Binding-site contacts:
Ligand atom C7 contacts residue HIS137 of chain 1.A at 4.4 Å.
Ligand atom C8 contacts residue SER135 of chain 1.A at 3.9 Å.
Ligand atom C8 contacts residue HIS137 of chain 1.A at 3.9 Å.
Ligand atom N2 contacts residue SER135 of chain 1.A at 3.9 Å.
Ligand atom C2 contacts residue ASN133 of chain 1.A at 2.6 Å.
Ligand atom N2 contacts residue ASN133 of chain 1.A at 3.0 Å (h-bond).
Ligand atom C8 contacts residue ASN133 of chain 1.A at 4.3 Å.
Ligand atom C3 contacts residue ASN133 of chain 1.A at 3.8 Å.
Ligand atom C8 contacts residue SER134 of chain 1.A at 3.7 Å.
Ligand atom O5 contacts residue ASN133 of chain 1.A at 2.3 Å (h-bond).
Ligand atom O7 contacts residue HIS137 of chain 1.A at 4.1 Å.
Ligand atom C5 contacts residue ASN133 of chain 1.A at 3.6 Å.
Ligand atom C1 contacts residue ASN133 of chain 1.A at 1.4 Å.
Ligand atom C7 contacts residue SER135 of chain 1.A at 4.4 Å.
Ligand atom O5 contacts residue HIS137 of chain 1.A at 3.8 Å.
Ligand atom C5 contacts residue HIS137 of chain 1.A at 4.2 Å.
Ligand atom O7 contacts residue ASN133 of chain 1.A at 3.6 Å.
Ligand atom C7 contacts residue ASN133 of chain 1.A at 3.5 Å.
Ligand atom C1 contacts residue HIS137 of chain 1.A at 3.7 Å.
Ligand atom C4 contacts residue ASN133 of chain 1.A at 4.3 Å.
Ligand atom C7 contacts residue SER134 of chain 1.A at 4.5 Å.

Sequence of chain 1.A:
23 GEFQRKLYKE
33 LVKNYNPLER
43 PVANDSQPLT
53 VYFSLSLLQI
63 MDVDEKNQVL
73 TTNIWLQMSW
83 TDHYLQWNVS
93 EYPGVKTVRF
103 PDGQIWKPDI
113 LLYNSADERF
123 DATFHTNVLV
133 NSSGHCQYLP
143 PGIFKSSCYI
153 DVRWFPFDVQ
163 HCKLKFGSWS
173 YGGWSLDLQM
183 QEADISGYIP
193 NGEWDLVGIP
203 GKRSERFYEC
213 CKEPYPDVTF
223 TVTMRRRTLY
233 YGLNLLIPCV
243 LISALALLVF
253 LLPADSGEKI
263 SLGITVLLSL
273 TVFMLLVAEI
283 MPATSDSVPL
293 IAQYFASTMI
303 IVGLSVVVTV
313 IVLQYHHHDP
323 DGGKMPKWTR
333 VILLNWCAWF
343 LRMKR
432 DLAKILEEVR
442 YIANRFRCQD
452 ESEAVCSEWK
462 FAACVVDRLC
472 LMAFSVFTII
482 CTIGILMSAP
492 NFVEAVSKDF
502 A

A protein and the small-molecule ligand that binds it are described below.
Small molecule (SMILES): CC(=O)N[C@H]1[C@H](O[C@H]2[C@H](O)[C@@H](NC(C)=O)CO[C@@H]2CO)O[C@H](CO)[C@@H](O)[C@@H]1O